Binding-site contacts:
Ligand atom C2 contacts residue ASN303 of chain 1.A at 2.6 Å.
Ligand atom N2 contacts residue ASN303 of chain 1.A at 3.0 Å (h-bond).
Ligand atom C5 contacts residue ASN303 of chain 1.A at 3.8 Å.
Ligand atom C6 contacts residue VAL442 of chain 1.A at 4.3 Å (hydrophobic).
Ligand atom N2 contacts residue ILE324 of chain 1.A at 4.4 Å.
Ligand atom C1 contacts residue ASN303 of chain 1.A at 1.5 Å.
Ligand atom C4 contacts residue ASN303 of chain 1.A at 4.4 Å.
Ligand atom C8 contacts residue ILE324 of chain 1.A at 4.0 Å (hydrophobic).
Ligand atom C7 contacts residue ASN303 of chain 1.A at 4.1 Å.
Ligand atom C3 contacts residue ASN303 of chain 1.A at 3.9 Å.
Ligand atom O6 contacts residue VAL442 of chain 1.A at 4.0 Å.
Ligand atom O5 contacts residue ASN303 of chain 1.A at 2.4 Å (h-bond).

Sequence of chain 1.A:
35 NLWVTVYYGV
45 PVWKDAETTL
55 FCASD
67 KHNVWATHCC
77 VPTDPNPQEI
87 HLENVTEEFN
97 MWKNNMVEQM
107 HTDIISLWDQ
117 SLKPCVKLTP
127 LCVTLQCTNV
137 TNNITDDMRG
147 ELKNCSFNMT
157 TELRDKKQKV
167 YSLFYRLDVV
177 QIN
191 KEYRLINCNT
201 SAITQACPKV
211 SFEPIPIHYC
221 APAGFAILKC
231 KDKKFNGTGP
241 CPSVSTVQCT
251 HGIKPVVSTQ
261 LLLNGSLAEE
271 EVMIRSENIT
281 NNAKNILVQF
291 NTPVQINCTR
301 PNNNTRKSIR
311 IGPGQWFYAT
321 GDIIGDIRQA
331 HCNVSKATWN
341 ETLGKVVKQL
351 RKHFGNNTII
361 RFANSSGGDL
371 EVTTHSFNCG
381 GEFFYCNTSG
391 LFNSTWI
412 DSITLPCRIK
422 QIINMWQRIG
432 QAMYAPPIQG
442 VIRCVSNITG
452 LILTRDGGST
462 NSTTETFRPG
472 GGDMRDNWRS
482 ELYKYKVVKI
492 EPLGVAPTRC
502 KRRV

This protein binds this small molecule.
Small molecule (SMILES): CC(=O)N[C@@H]1[C@@H](O)[C@H](O)[C@@H](CO)O[C@H]1O